Sequence of chain 15.A:
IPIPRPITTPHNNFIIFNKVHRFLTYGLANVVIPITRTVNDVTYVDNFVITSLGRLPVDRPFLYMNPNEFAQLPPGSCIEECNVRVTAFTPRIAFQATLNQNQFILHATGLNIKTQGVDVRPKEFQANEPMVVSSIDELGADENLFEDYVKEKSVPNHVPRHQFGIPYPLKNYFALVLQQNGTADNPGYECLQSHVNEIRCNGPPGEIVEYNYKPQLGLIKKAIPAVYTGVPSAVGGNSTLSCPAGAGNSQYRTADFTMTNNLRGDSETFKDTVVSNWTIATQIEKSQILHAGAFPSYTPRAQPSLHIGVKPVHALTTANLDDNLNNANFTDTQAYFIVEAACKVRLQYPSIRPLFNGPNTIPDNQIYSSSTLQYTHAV

Binding-site contacts:
Ligand atom C5 contacts residue GLY98 of chain 15.A at 2.9 Å.
Ligand atom C7 contacts residue TYR336 of chain 15.A at 3.6 Å (hydrophobic).
Ligand atom O5' contacts residue PHE333 of chain 15.A at 3.8 Å.
Ligand atom N3 contacts residue LEU328 of chain 15.A at 3.9 Å.
Ligand atom O3' contacts residue PHE333 of chain 15.A at 3.5 Å.
Ligand atom O4 contacts residue GLY98 of chain 15.A at 2.8 Å (h-bond).
Ligand atom C1' contacts residue LEU328 of chain 15.A at 3.9 Å (hydrophobic).
Ligand atom OP1 contacts residue ARG391 of chain 15.A at 3.8 Å.
Ligand atom C1' contacts residue PHE333 of chain 15.A at 3.1 Å (hydrophobic).
Ligand atom C5' contacts residue GLN252 of chain 15.A at 3.4 Å.
Ligand atom C4 contacts residue PRO334 of chain 15.A at 3.6 Å (hydrophobic).
Ligand atom N1 contacts residue LEU328 of chain 15.A at 3.8 Å.
Ligand atom O4 contacts residue ALA259 of chain 15.A at 3.2 Å.
Ligand atom OP2 contacts residue GLN252 of chain 15.A at 4.1 Å.
Ligand atom OP2 contacts residue PHE333 of chain 15.A at 3.3 Å.
Ligand atom P contacts residue PHE333 of chain 15.A at 3.8 Å.
Ligand atom C2 contacts residue PRO334 of chain 15.A at 3.7 Å (hydrophobic).
Ligand atom O5' contacts residue LEU328 of chain 15.A at 3.6 Å.
Ligand atom O4' contacts residue GLN252 of chain 15.A at 3.9 Å.
Ligand atom C4 contacts residue GLY98 of chain 15.A at 3.2 Å.
Ligand atom OP1 contacts residue GLN252 of chain 15.A at 3.7 Å.
Ligand atom O4' contacts residue PRO334 of chain 15.A at 4.0 Å.
Ligand atom C2' contacts residue LEU328 of chain 15.A at 3.7 Å (hydrophobic).
Ligand atom C6 contacts residue PHE333 of chain 15.A at 3.7 Å (hydrophobic).
Ligand atom O4' contacts residue LEU328 of chain 15.A at 3.0 Å.
Ligand atom N1 contacts residue PHE333 of chain 15.A at 3.8 Å.
Ligand atom C2 contacts residue LEU328 of chain 15.A at 3.0 Å (hydrophobic).
Ligand atom C6 contacts residue GLY98 of chain 15.A at 4.1 Å.
Ligand atom C4' contacts residue GLN252 of chain 15.A at 3.5 Å.
Ligand atom C2' contacts residue PHE333 of chain 15.A at 2.9 Å (hydrophobic).
Ligand atom O5' contacts residue GLN252 of chain 15.A at 3.1 Å (h-bond).
Ligand atom C3' contacts residue PHE333 of chain 15.A at 3.8 Å (hydrophobic).
Ligand atom C4' contacts residue LEU328 of chain 15.A at 4.1 Å (hydrophobic).
Ligand atom OP2 contacts residue ARG391 of chain 15.A at 3.9 Å.
Ligand atom O2 contacts residue LEU328 of chain 15.A at 2.2 Å.
Ligand atom O4 contacts residue PRO334 of chain 15.A at 3.7 Å.
Ligand atom O2 contacts residue PRO334 of chain 15.A at 3.8 Å.
Ligand atom OP2 contacts residue GLU102 of chain 15.A at 3.5 Å (salt-bridge).
Ligand atom C5' contacts residue PHE333 of chain 15.A at 3.2 Å (hydrophobic).
Ligand atom N3 contacts residue PRO334 of chain 15.A at 3.5 Å.

The small molecule below binds the protein below.
Small molecule (SMILES): Cc1cn([C@H]2C[C@H](O[P](=O)(O)OC[C@H]3O[C@@H](n4cc(C)c(=O)[nH]c4=O)C[C@@H]3O)[C@@H](CO[P](=O)(O)O[C@H]3C[C@H](n4ccc(=O)[nH]c4=O)O[C@@H]3COP(=O)=O)O2)c(=O)[nH]c1=O